A protein and the small-molecule ligand that binds it are described below.
Small molecule (SMILES): CC(=O)N[C@H]1[C@H](O[C@H]2[C@H](O)[C@@H](NC(C)=O)CO[C@@H]2CO)O[C@H](CO)[C@@H](O)[C@@H]1O

Binding-site contacts:
Ligand atom C1 contacts residue SER519 of chain 1.A at 3.0 Å.
Ligand atom N2 contacts residue ASN521 of chain 1.A at 3.2 Å (h-bond).
Ligand atom C3 contacts residue ASN521 of chain 1.A at 4.0 Å.
Ligand atom C4 contacts residue ASN521 of chain 1.A at 4.4 Å.
Ligand atom C8 contacts residue ALA517 of chain 1.A at 3.9 Å (hydrophobic).
Ligand atom N2 contacts residue MET522 of chain 1.A at 4.1 Å.
Ligand atom C1 contacts residue ASN521 of chain 1.A at 1.4 Å.
Ligand atom C7 contacts residue MET522 of chain 1.A at 3.8 Å (hydrophobic).
Ligand atom C8 contacts residue VAL518 of chain 1.A at 3.9 Å (hydrophobic).
Ligand atom C2 contacts residue SER519 of chain 1.A at 3.6 Å.
Ligand atom O5 contacts residue SER519 of chain 1.A at 4.5 Å.
Ligand atom C7 contacts residue ASN521 of chain 1.A at 4.3 Å.
Ligand atom C3 contacts residue SER519 of chain 1.A at 4.5 Å.
Ligand atom C5 contacts residue ASN521 of chain 1.A at 3.6 Å.
Ligand atom C8 contacts residue SER519 of chain 1.A at 2.9 Å.
Ligand atom C2 contacts residue ASN521 of chain 1.A at 2.8 Å.
Ligand atom N2 contacts residue SER519 of chain 1.A at 2.6 Å.
Ligand atom O7 contacts residue MET522 of chain 1.A at 4.1 Å.
Ligand atom C7 contacts residue SER519 of chain 1.A at 3.2 Å.
Ligand atom C8 contacts residue MET522 of chain 1.A at 3.4 Å (hydrophobic).
Ligand atom O5 contacts residue ASN521 of chain 1.A at 2.4 Å (h-bond).
Ligand atom O7 contacts residue SER519 of chain 1.A at 4.4 Å.

Sequence of chain 1.A:
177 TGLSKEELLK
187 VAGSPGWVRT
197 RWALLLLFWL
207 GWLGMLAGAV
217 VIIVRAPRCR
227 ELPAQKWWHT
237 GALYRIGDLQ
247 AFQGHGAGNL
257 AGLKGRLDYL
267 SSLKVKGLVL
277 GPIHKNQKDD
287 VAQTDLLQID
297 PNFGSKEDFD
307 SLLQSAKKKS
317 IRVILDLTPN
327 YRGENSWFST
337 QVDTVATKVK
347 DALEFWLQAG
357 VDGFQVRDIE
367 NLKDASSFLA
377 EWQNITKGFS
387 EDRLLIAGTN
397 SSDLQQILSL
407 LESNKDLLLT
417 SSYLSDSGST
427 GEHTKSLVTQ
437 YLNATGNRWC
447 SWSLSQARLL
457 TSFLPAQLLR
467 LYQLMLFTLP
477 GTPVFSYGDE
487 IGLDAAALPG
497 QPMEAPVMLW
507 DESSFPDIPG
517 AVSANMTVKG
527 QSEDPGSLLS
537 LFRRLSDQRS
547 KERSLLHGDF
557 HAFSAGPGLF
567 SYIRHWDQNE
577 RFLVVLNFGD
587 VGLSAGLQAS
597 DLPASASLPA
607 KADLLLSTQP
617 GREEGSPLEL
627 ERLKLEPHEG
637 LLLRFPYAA